Sequence of chain 1.A:
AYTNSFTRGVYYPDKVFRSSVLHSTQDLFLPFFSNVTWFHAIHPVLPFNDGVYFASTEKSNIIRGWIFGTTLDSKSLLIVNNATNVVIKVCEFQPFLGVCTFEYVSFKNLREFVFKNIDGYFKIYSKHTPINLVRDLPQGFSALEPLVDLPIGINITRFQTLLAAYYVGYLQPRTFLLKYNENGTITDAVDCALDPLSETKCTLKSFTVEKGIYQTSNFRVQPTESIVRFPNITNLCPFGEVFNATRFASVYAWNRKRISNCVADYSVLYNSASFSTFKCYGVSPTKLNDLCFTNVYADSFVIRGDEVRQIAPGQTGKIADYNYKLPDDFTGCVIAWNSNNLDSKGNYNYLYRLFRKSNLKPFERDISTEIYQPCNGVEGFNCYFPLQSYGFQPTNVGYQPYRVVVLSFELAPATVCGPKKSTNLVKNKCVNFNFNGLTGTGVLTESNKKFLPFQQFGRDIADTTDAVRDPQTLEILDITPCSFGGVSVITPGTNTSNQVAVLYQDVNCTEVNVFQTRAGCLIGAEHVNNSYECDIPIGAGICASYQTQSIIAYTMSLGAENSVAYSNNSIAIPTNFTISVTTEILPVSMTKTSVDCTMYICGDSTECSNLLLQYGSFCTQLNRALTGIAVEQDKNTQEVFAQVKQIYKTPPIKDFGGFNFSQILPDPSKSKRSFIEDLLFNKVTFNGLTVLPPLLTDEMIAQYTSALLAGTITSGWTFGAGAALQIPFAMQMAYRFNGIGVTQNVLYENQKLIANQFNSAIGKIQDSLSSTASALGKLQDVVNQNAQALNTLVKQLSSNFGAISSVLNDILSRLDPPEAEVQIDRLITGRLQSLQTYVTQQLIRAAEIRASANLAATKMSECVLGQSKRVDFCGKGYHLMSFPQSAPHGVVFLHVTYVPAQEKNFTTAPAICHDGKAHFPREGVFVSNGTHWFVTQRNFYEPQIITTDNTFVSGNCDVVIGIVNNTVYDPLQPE

Binding-site contacts:
Ligand atom C1 contacts residue ASN141 of chain 1.A at 1.5 Å.
Ligand atom C1 contacts residue ASN144 of chain 1.A at 4.4 Å.
Ligand atom N2 contacts residue ASN141 of chain 1.A at 3.0 Å (h-bond).
Ligand atom O7 contacts residue ALA142 of chain 1.A at 4.3 Å.
Ligand atom C5 contacts residue ASN141 of chain 1.A at 3.7 Å.
Ligand atom N2 contacts residue ASN144 of chain 1.A at 4.2 Å.
Ligand atom C7 contacts residue ASN144 of chain 1.A at 4.2 Å.
Ligand atom O7 contacts residue ASN141 of chain 1.A at 3.6 Å.
Ligand atom C8 contacts residue ASN144 of chain 1.A at 3.2 Å.
Ligand atom C8 contacts residue THR143 of chain 1.A at 3.8 Å.
Ligand atom C4 contacts residue ASN141 of chain 1.A at 4.3 Å.
Ligand atom O5 contacts residue ASN141 of chain 1.A at 2.4 Å (h-bond).
Ligand atom C3 contacts residue ASN141 of chain 1.A at 3.8 Å.
Ligand atom C8 contacts residue ALA142 of chain 1.A at 3.7 Å (hydrophobic).
Ligand atom C2 contacts residue ASN141 of chain 1.A at 2.5 Å.
Ligand atom C7 contacts residue ALA142 of chain 1.A at 4.3 Å (hydrophobic).
Ligand atom C8 contacts residue ASN141 of chain 1.A at 3.8 Å.
Ligand atom C7 contacts residue ASN141 of chain 1.A at 3.5 Å.

A small-molecule ligand and the protein it binds are described below.
Small molecule (SMILES): CC(=O)N[C@@H]1[C@@H](O)[C@H](O)[C@@H](CO)O[C@H]1O